This protein binds this small molecule.
Small molecule (SMILES): N[C@@H](Cc1c[nH]c2ccccc12)C(=O)O

Binding-site contacts:
Ligand atom NE1 contacts residue ALA46 of chain 1.B at 3.9 Å.
Ligand atom CZ2 contacts residue ALA46 of chain 1.B at 4.0 Å (hydrophobic).
Ligand atom CD2 contacts residue THR52 of chain 1.B at 3.9 Å.
Ligand atom CA contacts residue GLY27 of chain 1.A at 3.4 Å.
Ligand atom NE1 contacts residue GLN47 of chain 1.B at 2.9 Å (h-bond).
Ligand atom O contacts residue THR25 of chain 1.A at 3.9 Å.
Ligand atom CE3 contacts residue HIS33 of chain 1.B at 3.9 Å.
Ligand atom OXT contacts residue THR52 of chain 1.B at 2.8 Å (h-bond).
Ligand atom CB contacts residue SER53 of chain 1.A at 3.4 Å.
Ligand atom CZ2 contacts residue ILE55 of chain 1.B at 3.8 Å (hydrophobic).
Ligand atom C contacts residue THR49 of chain 1.B at 3.5 Å.
Ligand atom OXT contacts residue HIS51 of chain 1.B at 3.8 Å.
Ligand atom N contacts residue THR30 of chain 1.A at 2.9 Å (h-bond).
Ligand atom O contacts residue GLY27 of chain 1.A at 3.1 Å (h-bond).
Ligand atom CD1 contacts residue GLN47 of chain 1.B at 3.6 Å.
Ligand atom CA contacts residue THR30 of chain 1.A at 3.3 Å.
Ligand atom O contacts residue ARG26 of chain 1.A at 3.4 Å.
Ligand atom CH2 contacts residue GLY23 of chain 1.B at 3.5 Å.
Ligand atom NE1 contacts residue SER53 of chain 1.A at 4.0 Å.
Ligand atom CZ3 contacts residue HIS34 of chain 1.B at 3.9 Å.
Ligand atom CE2 contacts residue GLN47 of chain 1.B at 3.9 Å.
Ligand atom CD1 contacts residue SER53 of chain 1.A at 3.4 Å.
Ligand atom CE3 contacts residue HIS34 of chain 1.B at 4.0 Å.
Ligand atom CA contacts residue THR25 of chain 1.A at 3.7 Å.
Ligand atom C contacts residue GLY27 of chain 1.A at 3.3 Å.
Ligand atom OXT contacts residue THR49 of chain 1.B at 2.6 Å (h-bond).
Ligand atom CZ2 contacts residue THR52 of chain 1.B at 3.9 Å.
Ligand atom N contacts residue ASP29 of chain 1.A at 2.9 Å (salt-bridge).
Ligand atom C contacts residue SER53 of chain 1.A at 3.6 Å.
Ligand atom CD1 contacts residue THR49 of chain 1.B at 3.8 Å.
Ligand atom CG contacts residue SER53 of chain 1.A at 3.8 Å.
Ligand atom CZ3 contacts residue GLY23 of chain 1.B at 3.5 Å.
Ligand atom O contacts residue THR49 of chain 1.B at 3.6 Å.
Ligand atom N contacts residue GLY27 of chain 1.A at 2.6 Å (h-bond).
Ligand atom CB contacts residue THR25 of chain 1.A at 3.7 Å.
Ligand atom CE2 contacts residue THR52 of chain 1.B at 4.0 Å.
Ligand atom N contacts residue THR25 of chain 1.A at 2.8 Å (h-bond).
Ligand atom CB contacts residue THR30 of chain 1.A at 3.6 Å.
Ligand atom O contacts residue SER53 of chain 1.A at 2.8 Å (h-bond).
Ligand atom C contacts residue THR52 of chain 1.B at 3.9 Å.

Sequence of chain 1.B:
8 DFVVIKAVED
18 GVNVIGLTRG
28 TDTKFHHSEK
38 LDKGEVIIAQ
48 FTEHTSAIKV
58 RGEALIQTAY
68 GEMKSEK

Sequence of chain 1.A:
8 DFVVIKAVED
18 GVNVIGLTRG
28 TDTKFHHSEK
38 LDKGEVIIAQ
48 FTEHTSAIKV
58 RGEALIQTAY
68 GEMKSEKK